Sequence of chain 2.A:
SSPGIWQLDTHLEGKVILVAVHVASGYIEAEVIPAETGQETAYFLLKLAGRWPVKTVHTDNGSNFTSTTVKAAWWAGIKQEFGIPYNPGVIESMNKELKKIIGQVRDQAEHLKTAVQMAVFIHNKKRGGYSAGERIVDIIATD

Sequence of chain 1.A:
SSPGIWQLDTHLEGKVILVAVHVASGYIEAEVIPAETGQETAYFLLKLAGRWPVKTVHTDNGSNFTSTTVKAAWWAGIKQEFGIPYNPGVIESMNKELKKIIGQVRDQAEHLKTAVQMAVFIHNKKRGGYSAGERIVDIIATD

Binding-site contacts:
Ligand atom C07 contacts residue GLN41 of chain 2.A at 4.1 Å.
Ligand atom O03 contacts residue ALA115 of chain 1.A at 4.1 Å.
Ligand atom O03 contacts residue THR120 of chain 1.A at 2.8 Å (h-bond).
Ligand atom CL1 contacts residue THR120 of chain 1.A at 3.7 Å.
Ligand atom CL1 contacts residue ALA44 of chain 2.A at 3.7 Å.
Ligand atom C11 contacts residue HIS117 of chain 1.A at 3.9 Å.
Ligand atom O03 contacts residue GLU116 of chain 1.A at 3.5 Å (salt-bridge).
Ligand atom C05 contacts residue THR71 of chain 2.A at 3.9 Å.
Ligand atom C14 contacts residue ALA74 of chain 2.A at 3.6 Å (hydrophobic).
Ligand atom C13 contacts residue THR71 of chain 2.A at 3.7 Å.
Ligand atom N06 contacts residue THR71 of chain 2.A at 3.6 Å.
Ligand atom N06 contacts residue THR120 of chain 1.A at 3.7 Å.
Ligand atom O03 contacts residue HIS117 of chain 1.A at 3.4 Å (h-bond).
Ligand atom CL1 contacts residue TYR45 of chain 2.A at 3.5 Å.
Ligand atom C04 contacts residue THR120 of chain 1.A at 3.7 Å.
Ligand atom C11 contacts residue GLN41 of chain 2.A at 4.1 Å.
Ligand atom C09 contacts residue THR71 of chain 2.A at 4.3 Å.
Ligand atom C07 contacts residue ALA44 of chain 2.A at 4.2 Å (hydrophobic).
Ligand atom CL2 contacts residue THR71 of chain 2.A at 4.1 Å.
Ligand atom CL2 contacts residue GLN41 of chain 2.A at 3.7 Å.
Ligand atom C10 contacts residue HIS117 of chain 1.A at 3.9 Å.
Ligand atom C02 contacts residue GLU116 of chain 1.A at 3.5 Å.
Ligand atom C14 contacts residue THR71 of chain 2.A at 4.1 Å.
Ligand atom O01 contacts residue GLU116 of chain 1.A at 2.7 Å (salt-bridge).
Ligand atom C14 contacts residue ALA75 of chain 2.A at 3.9 Å (hydrophobic).
Ligand atom CL2 contacts residue HIS117 of chain 1.A at 3.8 Å.
Ligand atom CL2 contacts residue GLU116 of chain 1.A at 4.0 Å.
Ligand atom C10 contacts residue THR71 of chain 2.A at 4.0 Å.
Ligand atom C10 contacts residue GLN41 of chain 2.A at 3.6 Å.
Ligand atom C09 contacts residue TYR45 of chain 2.A at 4.2 Å (hydrophobic).
Ligand atom C07 contacts residue THR120 of chain 1.A at 3.5 Å.
Ligand atom C07 contacts residue THR71 of chain 2.A at 4.0 Å.
Ligand atom C02 contacts residue THR120 of chain 1.A at 3.7 Å.
Ligand atom S15 contacts residue THR120 of chain 1.A at 4.2 Å.
Ligand atom C11 contacts residue THR71 of chain 2.A at 3.6 Å.
Ligand atom C09 contacts residue GLN41 of chain 2.A at 3.4 Å.
Ligand atom C05 contacts residue THR120 of chain 1.A at 4.0 Å.
Ligand atom C02 contacts residue ALA115 of chain 1.A at 4.1 Å (hydrophobic).
Ligand atom C09 contacts residue THR120 of chain 1.A at 4.0 Å.
Ligand atom O01 contacts residue ALA115 of chain 1.A at 3.6 Å.

This small molecule binds to this protein.
Small molecule (SMILES): O=C(O)c1sccc1-n1c(Cl)ccc1Cl